Sequence of chain 1.A:
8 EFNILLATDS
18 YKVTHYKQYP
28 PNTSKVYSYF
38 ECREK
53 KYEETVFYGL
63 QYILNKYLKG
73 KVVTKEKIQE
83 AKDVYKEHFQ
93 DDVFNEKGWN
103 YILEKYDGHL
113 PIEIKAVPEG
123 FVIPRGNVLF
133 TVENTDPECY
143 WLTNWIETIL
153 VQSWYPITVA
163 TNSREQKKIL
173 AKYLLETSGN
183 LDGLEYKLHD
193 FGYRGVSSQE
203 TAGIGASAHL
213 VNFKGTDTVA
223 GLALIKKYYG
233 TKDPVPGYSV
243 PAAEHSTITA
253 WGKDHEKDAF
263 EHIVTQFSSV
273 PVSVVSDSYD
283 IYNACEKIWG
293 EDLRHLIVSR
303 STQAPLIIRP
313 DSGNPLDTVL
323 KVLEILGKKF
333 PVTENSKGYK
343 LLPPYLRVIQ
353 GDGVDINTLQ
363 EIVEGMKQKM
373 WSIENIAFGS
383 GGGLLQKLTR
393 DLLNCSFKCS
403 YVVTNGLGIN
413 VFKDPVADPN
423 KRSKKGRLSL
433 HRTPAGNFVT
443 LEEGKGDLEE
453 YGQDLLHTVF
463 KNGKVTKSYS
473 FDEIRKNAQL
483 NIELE

Binding-site contacts:
Ligand atom O1B contacts residue SER398 of chain 1.A at 2.3 Å (h-bond).
Ligand atom C2' contacts residue PHE193 of chain 1.B at 3.6 Å (hydrophobic).
Ligand atom N6 contacts residue ALA244 of chain 1.B at 3.8 Å.
Ligand atom C3A contacts residue LYS400 of chain 1.A at 3.4 Å.
Ligand atom N3 contacts residue ARG311 of chain 1.B at 3.5 Å (salt-bridge).
Ligand atom O3' contacts residue PHE193 of chain 1.B at 3.4 Å (h-bond).
Ligand atom O5' contacts residue ARG392 of chain 1.A at 3.5 Å (salt-bridge).
Ligand atom C8 contacts residue ARG311 of chain 1.B at 3.7 Å.
Ligand atom C6 contacts residue PHE193 of chain 1.B at 3.5 Å (hydrophobic).
Ligand atom O1B contacts residue LYS400 of chain 1.A at 2.7 Å (salt-bridge).
Ligand atom O1A contacts residue ARG392 of chain 1.A at 3.3 Å (salt-bridge).
Ligand atom N7 contacts residue TYR18 of chain 1.A at 3.4 Å (h-bond).
Ligand atom C4 contacts residue ARG311 of chain 1.B at 3.1 Å.
Ligand atom PB contacts residue LYS400 of chain 1.A at 3.6 Å.
Ligand atom O2' contacts residue GLY383 of chain 1.B at 3.5 Å (h-bond).
Ligand atom N6 contacts residue PHE193 of chain 1.B at 3.5 Å.
Ligand atom N7 contacts residue ARG311 of chain 1.B at 3.6 Å.
Ligand atom O3B contacts residue ARG392 of chain 1.A at 3.0 Å (salt-bridge).
Ligand atom N6 contacts residue ARG311 of chain 1.B at 3.8 Å.
Ligand atom O1A contacts residue ARG196 of chain 1.B at 3.1 Å (salt-bridge).
Ligand atom C6 contacts residue ARG311 of chain 1.B at 3.4 Å.
Ligand atom C1' contacts residue GLY353 of chain 1.B at 3.1 Å.
Ligand atom O1B contacts residue ARG40 of chain 1.A at 3.6 Å.
Ligand atom C5 contacts residue ARG311 of chain 1.B at 3.2 Å.
Ligand atom N3 contacts residue GLY353 of chain 1.B at 3.5 Å.
Ligand atom C2 contacts residue PHE193 of chain 1.B at 3.2 Å (hydrophobic).
Ligand atom C2' contacts residue GLY353 of chain 1.B at 3.4 Å.
Ligand atom N1 contacts residue PHE193 of chain 1.B at 3.1 Å.
Ligand atom C3' contacts residue PHE193 of chain 1.B at 3.7 Å (hydrophobic).
Ligand atom N3 contacts residue PHE193 of chain 1.B at 3.6 Å.
Ligand atom N1 contacts residue ARG311 of chain 1.B at 3.3 Å.
Ligand atom PA contacts residue ARG196 of chain 1.B at 3.7 Å.
Ligand atom O2' contacts residue GLY353 of chain 1.B at 2.6 Å (h-bond).
Ligand atom O3' contacts residue GLY383 of chain 1.B at 3.2 Å.
Ligand atom C2 contacts residue ARG311 of chain 1.B at 3.2 Å.
Ligand atom O2B contacts residue ARG40 of chain 1.A at 3.3 Å (salt-bridge).
Ligand atom C5' contacts residue ARG392 of chain 1.A at 3.3 Å.
Ligand atom O2A contacts residue ARG196 of chain 1.B at 3.2 Å (salt-bridge).
Ligand atom N9 contacts residue ARG311 of chain 1.B at 3.4 Å (salt-bridge).
Ligand atom PB contacts residue SER398 of chain 1.A at 3.8 Å.

Sequence of chain 1.B:
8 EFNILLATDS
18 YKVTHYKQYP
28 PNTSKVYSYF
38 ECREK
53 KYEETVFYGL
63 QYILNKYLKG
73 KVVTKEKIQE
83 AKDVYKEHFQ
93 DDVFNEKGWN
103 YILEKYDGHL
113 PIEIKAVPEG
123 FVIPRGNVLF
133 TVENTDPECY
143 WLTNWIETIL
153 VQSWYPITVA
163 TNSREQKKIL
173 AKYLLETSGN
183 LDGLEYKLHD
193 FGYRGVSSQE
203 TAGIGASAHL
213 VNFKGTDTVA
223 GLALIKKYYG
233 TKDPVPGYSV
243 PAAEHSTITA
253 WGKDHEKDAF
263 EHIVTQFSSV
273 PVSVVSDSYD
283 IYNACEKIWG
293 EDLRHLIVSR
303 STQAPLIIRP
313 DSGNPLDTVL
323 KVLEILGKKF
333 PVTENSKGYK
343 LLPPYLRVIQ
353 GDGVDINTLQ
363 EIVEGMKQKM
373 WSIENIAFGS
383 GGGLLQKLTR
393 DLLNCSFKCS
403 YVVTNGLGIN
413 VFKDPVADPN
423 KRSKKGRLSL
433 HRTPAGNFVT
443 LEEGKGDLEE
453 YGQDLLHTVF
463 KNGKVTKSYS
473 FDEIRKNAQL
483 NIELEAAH

The protein below binds the small molecule below.
Small molecule (SMILES): Nc1ncnc2c1ncn2[C@@H]1O[C@H](CO[P](=O)(O)CP(=O)(O)O)[C@@H](O)[C@H]1O